Sequence of chain 1.A:
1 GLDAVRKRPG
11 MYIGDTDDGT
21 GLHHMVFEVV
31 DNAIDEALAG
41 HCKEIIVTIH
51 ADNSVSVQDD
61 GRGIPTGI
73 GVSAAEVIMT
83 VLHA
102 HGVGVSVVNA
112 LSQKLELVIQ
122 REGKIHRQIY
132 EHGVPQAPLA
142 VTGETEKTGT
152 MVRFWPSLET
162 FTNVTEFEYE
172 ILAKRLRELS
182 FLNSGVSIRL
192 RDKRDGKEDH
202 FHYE

This small molecule binds to this protein.
Small molecule (SMILES): CO[C@@H]1[C@@H](OC(=O)c2ccc(C)[nH]2)[C@@H](O)[C@H](Oc2ccc3c(O)c(NC(=O)c4ccc(O)c(CC=C(C)C)c4)c(=O)oc3c2Cl)OC1(C)C

Binding-site contacts:
Ligand atom CL1 contacts residue PRO65 of chain 1.A at 3.8 Å.
Ligand atom O6 contacts residue PRO65 of chain 1.A at 3.7 Å.
Ligand atom C27 contacts residue ARG62 of chain 1.A at 3.7 Å.
Ligand atom C30 contacts residue PRO65 of chain 1.A at 3.7 Å (hydrophobic).
Ligand atom C32 contacts residue ARG62 of chain 1.A at 3.6 Å.
Ligand atom C30 contacts residue ILE80 of chain 1.A at 3.7 Å (hydrophobic).
Ligand atom O10 contacts residue GLU36 of chain 1.A at 3.3 Å.
Ligand atom C2 contacts residue ASN32 of chain 1.A at 3.8 Å.
Ligand atom C7 contacts residue ILE80 of chain 1.A at 3.6 Å (hydrophobic).
Ligand atom C31 contacts residue ARG62 of chain 1.A at 3.7 Å.
Ligand atom C1 contacts residue VAL29 of chain 1.A at 3.8 Å (hydrophobic).
Ligand atom N2 contacts residue ASP59 of chain 1.A at 2.8 Å (salt-bridge).
Ligand atom C29 contacts residue PRO65 of chain 1.A at 3.8 Å (hydrophobic).
Ligand atom N2 contacts residue THR151 of chain 1.A at 3.7 Å.
Ligand atom C12 contacts residue ILE80 of chain 1.A at 3.6 Å (hydrophobic).
Ligand atom C28 contacts residue ARG62 of chain 1.A at 3.5 Å.
Ligand atom CL1 contacts residue GLY63 of chain 1.A at 3.2 Å.
Ligand atom O11 contacts residue ASN32 of chain 1.A at 2.8 Å (h-bond).
Ligand atom O6 contacts residue ARG122 of chain 1.A at 3.1 Å (salt-bridge).
Ligand atom C6 contacts residue THR151 of chain 1.A at 3.1 Å.
Ligand atom C18 contacts residue PRO65 of chain 1.A at 3.7 Å (hydrophobic).
Ligand atom C22 contacts residue ASN32 of chain 1.A at 3.5 Å.
Ligand atom C7 contacts residue ASN32 of chain 1.A at 3.2 Å.
Ligand atom O7 contacts residue ARG122 of chain 1.A at 3.0 Å (salt-bridge).
Ligand atom O1 contacts residue ILE64 of chain 1.A at 3.6 Å.
Ligand atom C11 contacts residue ARG62 of chain 1.A at 3.6 Å.
Ligand atom C5 contacts residue ASP59 of chain 1.A at 3.8 Å.
Ligand atom C6 contacts residue ASP59 of chain 1.A at 3.8 Å.
Ligand atom C27 contacts residue GLU36 of chain 1.A at 3.7 Å.
Ligand atom C26 contacts residue PRO65 of chain 1.A at 3.7 Å (hydrophobic).
Ligand atom C6 contacts residue VAL57 of chain 1.A at 3.1 Å (hydrophobic).
Ligand atom O6 contacts residue ARG62 of chain 1.A at 3.6 Å.
Ligand atom O10 contacts residue ASP59 of chain 1.A at 3.8 Å.
Ligand atom C11 contacts residue ARG122 of chain 1.A at 3.5 Å.
Ligand atom O4 contacts residue GLU36 of chain 1.A at 3.4 Å (salt-bridge).
Ligand atom CL1 contacts residue GLU36 of chain 1.A at 3.7 Å.
Ligand atom O2 contacts residue ASN32 of chain 1.A at 3.6 Å.
Ligand atom C4 contacts residue ARG62 of chain 1.A at 3.4 Å.
Ligand atom C10 contacts residue ASN32 of chain 1.A at 3.8 Å.
Ligand atom C13 contacts residue ASN32 of chain 1.A at 3.7 Å.